Binding-site contacts:
Ligand atom C5 contacts residue LEU183 of chain 1.A at 4.0 Å (hydrophobic).
Ligand atom C1' contacts residue THR15 of chain 1.A at 3.3 Å.
Ligand atom C6 contacts residue PHE215 of chain 1.A at 4.5 Å (hydrophobic).
Ligand atom C3 contacts residue LEU153 of chain 1.A at 3.8 Å (hydrophobic).
Ligand atom C1' contacts residue HBA1 of chain 1.D at 3.0 Å.
Ligand atom C4 contacts residue ILE16 of chain 1.A at 4.2 Å (hydrophobic).
Ligand atom C1 contacts residue SER84 of chain 1.A at 4.4 Å.
Ligand atom C5 contacts residue HBA1 of chain 1.D at 3.1 Å.
Ligand atom C6 contacts residue SER84 of chain 1.A at 4.2 Å.
Ligand atom O1' contacts residue THR15 of chain 1.A at 2.6 Å (h-bond).
Ligand atom C1 contacts residue ILE16 of chain 1.A at 3.9 Å (hydrophobic).
Ligand atom O4 contacts residue MET151 of chain 1.A at 3.5 Å.
Ligand atom C6 contacts residue CYS85 of chain 1.A at 3.7 Å (hydrophobic).
Ligand atom C2 contacts residue HBA1 of chain 1.D at 3.1 Å.
Ligand atom O1' contacts residue HIS240 of chain 1.A at 4.5 Å.
Ligand atom C4 contacts residue LEU183 of chain 1.A at 4.2 Å (hydrophobic).
Ligand atom O4 contacts residue LEU126 of chain 1.A at 4.3 Å.
Ligand atom O4 contacts residue HBA1 of chain 1.D at 3.3 Å.
Ligand atom C2 contacts residue LEU153 of chain 1.A at 3.8 Å (hydrophobic).
Ligand atom C1 contacts residue HBA1 of chain 1.D at 2.9 Å.
Ligand atom O1' contacts residue CYS85 of chain 1.A at 3.8 Å.
Ligand atom C6 contacts residue HBA1 of chain 1.D at 3.0 Å.
Ligand atom C5 contacts residue CYS85 of chain 1.A at 4.1 Å (hydrophobic).
Ligand atom C2 contacts residue MET151 of chain 1.A at 4.4 Å (hydrophobic).
Ligand atom C1' contacts residue ILE16 of chain 1.A at 4.1 Å (hydrophobic).
Ligand atom C3 contacts residue ILE16 of chain 1.A at 3.7 Å (hydrophobic).
Ligand atom C2 contacts residue ILE16 of chain 1.A at 3.7 Å (hydrophobic).
Ligand atom O1' contacts residue HBA1 of chain 1.D at 3.3 Å (h-bond).
Ligand atom O1' contacts residue SER84 of chain 1.A at 2.3 Å (h-bond).
Ligand atom C1 contacts residue CYS85 of chain 1.A at 4.2 Å (hydrophobic).
Ligand atom C5 contacts residue LEU125 of chain 1.A at 4.0 Å (hydrophobic).
Ligand atom C3 contacts residue MET151 of chain 1.A at 3.7 Å (hydrophobic).
Ligand atom C4 contacts residue HBA1 of chain 1.D at 3.2 Å.
Ligand atom C1' contacts residue SER84 of chain 1.A at 3.5 Å.
Ligand atom C3 contacts residue HBA1 of chain 1.D at 3.1 Å.
Ligand atom O4 contacts residue LEU183 of chain 1.A at 3.6 Å.
Ligand atom C1 contacts residue THR15 of chain 1.A at 4.3 Å.
Ligand atom C4 contacts residue MET151 of chain 1.A at 4.0 Å (hydrophobic).

Sequence of chain 1.A:
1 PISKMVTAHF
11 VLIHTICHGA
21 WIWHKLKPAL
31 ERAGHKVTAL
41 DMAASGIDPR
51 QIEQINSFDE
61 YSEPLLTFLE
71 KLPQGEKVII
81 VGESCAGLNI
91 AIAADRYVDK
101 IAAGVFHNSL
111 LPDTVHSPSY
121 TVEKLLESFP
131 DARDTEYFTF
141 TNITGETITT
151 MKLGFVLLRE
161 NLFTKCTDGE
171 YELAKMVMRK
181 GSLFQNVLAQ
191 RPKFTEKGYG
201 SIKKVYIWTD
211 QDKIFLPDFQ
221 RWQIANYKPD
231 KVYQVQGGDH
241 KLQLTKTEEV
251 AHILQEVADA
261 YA

A small-molecule ligand and the protein it binds are described below.
Small molecule (SMILES): O=Cc1ccc(O)cc1